A protein and the small-molecule ligand that binds it are described below.
Small molecule (SMILES): CC(=O)N[C@@H]1[C@@H](O)[C@H](O)[C@@H](CO)O[C@H]1O

Sequence of chain 1.A:
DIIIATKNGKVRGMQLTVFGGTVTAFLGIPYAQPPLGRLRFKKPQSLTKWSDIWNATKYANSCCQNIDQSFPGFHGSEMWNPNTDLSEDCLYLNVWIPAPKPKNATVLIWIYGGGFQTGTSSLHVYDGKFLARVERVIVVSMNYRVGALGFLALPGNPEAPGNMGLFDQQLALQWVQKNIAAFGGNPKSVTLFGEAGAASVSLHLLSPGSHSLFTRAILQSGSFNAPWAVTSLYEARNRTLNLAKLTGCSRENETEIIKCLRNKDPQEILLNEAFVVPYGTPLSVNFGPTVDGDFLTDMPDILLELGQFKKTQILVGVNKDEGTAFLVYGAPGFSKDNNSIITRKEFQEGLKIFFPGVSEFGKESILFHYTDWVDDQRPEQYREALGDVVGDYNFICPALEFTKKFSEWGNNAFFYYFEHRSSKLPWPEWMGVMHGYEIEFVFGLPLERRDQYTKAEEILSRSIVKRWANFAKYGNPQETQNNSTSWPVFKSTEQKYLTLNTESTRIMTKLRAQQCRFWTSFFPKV

Binding-site contacts:
Ligand atom O5 contacts residue ASN55 of chain 1.A at 2.5 Å (h-bond).
Ligand atom C2 contacts residue ASN55 of chain 1.A at 2.5 Å.
Ligand atom C3 contacts residue ASN55 of chain 1.A at 3.8 Å.
Ligand atom C4 contacts residue ASN55 of chain 1.A at 4.4 Å.
Ligand atom C5 contacts residue ARG12 of chain 1.A at 4.4 Å.
Ligand atom C5 contacts residue ASN55 of chain 1.A at 3.9 Å.
Ligand atom C7 contacts residue ASN55 of chain 1.A at 3.6 Å.
Ligand atom C3 contacts residue ARG12 of chain 1.A at 4.4 Å.
Ligand atom C8 contacts residue ASN55 of chain 1.A at 4.2 Å.
Ligand atom C1 contacts residue ASN55 of chain 1.A at 1.5 Å.
Ligand atom O7 contacts residue ASN55 of chain 1.A at 4.4 Å.
Ligand atom C1 contacts residue ARG12 of chain 1.A at 3.7 Å.
Ligand atom O5 contacts residue ARG12 of chain 1.A at 4.2 Å.
Ligand atom N2 contacts residue ASN55 of chain 1.A at 2.9 Å (h-bond).